Sequence of chain 1.A:
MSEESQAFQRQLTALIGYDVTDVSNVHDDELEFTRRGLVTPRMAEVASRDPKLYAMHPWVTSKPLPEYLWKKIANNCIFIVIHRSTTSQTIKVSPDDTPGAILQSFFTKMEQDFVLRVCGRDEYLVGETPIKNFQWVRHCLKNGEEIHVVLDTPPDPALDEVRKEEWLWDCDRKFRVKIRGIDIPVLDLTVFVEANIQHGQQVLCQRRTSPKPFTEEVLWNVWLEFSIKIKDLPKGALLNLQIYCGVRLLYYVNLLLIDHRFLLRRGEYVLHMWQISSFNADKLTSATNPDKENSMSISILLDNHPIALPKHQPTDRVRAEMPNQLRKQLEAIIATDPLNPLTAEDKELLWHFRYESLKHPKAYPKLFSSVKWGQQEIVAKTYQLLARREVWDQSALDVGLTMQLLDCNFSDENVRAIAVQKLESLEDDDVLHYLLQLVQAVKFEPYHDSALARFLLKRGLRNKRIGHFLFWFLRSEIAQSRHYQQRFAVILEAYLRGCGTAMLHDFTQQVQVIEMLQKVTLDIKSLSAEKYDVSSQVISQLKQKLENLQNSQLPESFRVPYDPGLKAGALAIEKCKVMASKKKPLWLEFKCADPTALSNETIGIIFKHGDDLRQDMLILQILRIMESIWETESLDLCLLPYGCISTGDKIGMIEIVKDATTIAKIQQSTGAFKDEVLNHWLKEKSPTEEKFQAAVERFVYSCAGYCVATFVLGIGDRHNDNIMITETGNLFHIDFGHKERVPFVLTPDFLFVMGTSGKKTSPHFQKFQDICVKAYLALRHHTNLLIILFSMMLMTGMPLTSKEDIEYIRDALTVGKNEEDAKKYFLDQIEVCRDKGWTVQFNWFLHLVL

The protein below binds the small molecule below.
Small molecule (SMILES): O=C(Nc1ccncc1)Nc1ccc(-c2nc(N3CCOCC3)c3cnn(C4CCN(C(=O)c5cccnc5)CC4)c3n2)cc1

Binding-site contacts:
Ligand atom C31 contacts residue GLU738 of chain 1.A at 3.3 Å.
Ligand atom C18 contacts residue ASP822 of chain 1.A at 3.5 Å.
Ligand atom O3 contacts residue VAL740 of chain 1.A at 2.6 Å (h-bond).
Ligand atom C19 contacts residue ASP822 of chain 1.A at 3.2 Å.
Ligand atom O2 contacts residue ASP822 of chain 1.A at 3.0 Å (salt-bridge).
Ligand atom N7 contacts residue ASP699 of chain 1.A at 3.2 Å (salt-bridge).
Ligand atom C2 contacts residue ASP808 of chain 1.A at 3.2 Å.
Ligand atom C3 contacts residue ASP808 of chain 1.A at 3.5 Å.
Ligand atom C20 contacts residue ASP822 of chain 1.A at 3.4 Å.
Ligand atom N10 contacts residue ILE689 of chain 1.A at 3.4 Å.
Ligand atom N4 contacts residue MET662 of chain 1.A at 3.3 Å.
Ligand atom C26 contacts residue ASP694 of chain 1.A at 3.4 Å.
Ligand atom O1 contacts residue ALA663 of chain 1.A at 3.1 Å.
Ligand atom C29 contacts residue ILE689 of chain 1.A at 3.6 Å (hydrophobic).
Ligand atom O3 contacts residue ILE739 of chain 1.A at 3.4 Å.
Ligand atom O2 contacts residue LYS691 of chain 1.A at 2.9 Å (salt-bridge).
Ligand atom O1 contacts residue SER664 of chain 1.A at 3.5 Å (h-bond).
Ligand atom C32 contacts residue GLU738 of chain 1.A at 3.5 Å.
Ligand atom C24 contacts residue ASP699 of chain 1.A at 3.3 Å.
Ligand atom N7 contacts residue ASP822 of chain 1.A at 3.6 Å.
Ligand atom C26 contacts residue GLY824 of chain 1.A at 3.5 Å.
Ligand atom C27 contacts residue ASP695 of chain 1.A at 2.6 Å.
Ligand atom C7 contacts residue SER664 of chain 1.A at 3.5 Å.
Ligand atom C28 contacts residue ASP699 of chain 1.A at 3.3 Å.
Ligand atom N3 contacts residue MET662 of chain 1.A at 3.3 Å.
Ligand atom C15 contacts residue ILE689 of chain 1.A at 3.5 Å (hydrophobic).
Ligand atom N8 contacts residue ASP699 of chain 1.A at 2.9 Å (salt-bridge).
Ligand atom C23 contacts residue ASP822 of chain 1.A at 3.3 Å.
Ligand atom C27 contacts residue GLN698 of chain 1.A at 3.2 Å.
Ligand atom C28 contacts residue ASP695 of chain 1.A at 2.6 Å.
Ligand atom C8 contacts residue MET662 of chain 1.A at 3.2 Å (hydrophobic).
Ligand atom O3 contacts residue GLU738 of chain 1.A at 3.4 Å (salt-bridge).
Ligand atom C30 contacts residue VAL740 of chain 1.A at 3.5 Å (hydrophobic).
Ligand atom C1 contacts residue ASP808 of chain 1.A at 3.0 Å.
Ligand atom N8 contacts residue LEU696 of chain 1.A at 3.6 Å.
Ligand atom C21 contacts residue ILE737 of chain 1.A at 3.2 Å (hydrophobic).
Ligand atom C5 contacts residue ASP808 of chain 1.A at 3.3 Å.
Ligand atom C11 contacts residue ASP808 of chain 1.A at 3.3 Å.
Ligand atom C14 contacts residue MET811 of chain 1.A at 3.5 Å (hydrophobic).
Ligand atom C14 contacts residue MET662 of chain 1.A at 3.6 Å (hydrophobic).